This protein binds this small molecule.
Small molecule (SMILES): CC(=O)N[C@H]1[C@H](O[C@H]2[C@H](O)[C@@H](NC(C)=O)CO[C@@H]2CO[C@@H]2O[C@@H](C)[C@@H](O)[C@@H](O)[C@@H]2O)O[C@H](CO)[C@@H](O)[C@@H]1O

Sequence of chain 47.C:
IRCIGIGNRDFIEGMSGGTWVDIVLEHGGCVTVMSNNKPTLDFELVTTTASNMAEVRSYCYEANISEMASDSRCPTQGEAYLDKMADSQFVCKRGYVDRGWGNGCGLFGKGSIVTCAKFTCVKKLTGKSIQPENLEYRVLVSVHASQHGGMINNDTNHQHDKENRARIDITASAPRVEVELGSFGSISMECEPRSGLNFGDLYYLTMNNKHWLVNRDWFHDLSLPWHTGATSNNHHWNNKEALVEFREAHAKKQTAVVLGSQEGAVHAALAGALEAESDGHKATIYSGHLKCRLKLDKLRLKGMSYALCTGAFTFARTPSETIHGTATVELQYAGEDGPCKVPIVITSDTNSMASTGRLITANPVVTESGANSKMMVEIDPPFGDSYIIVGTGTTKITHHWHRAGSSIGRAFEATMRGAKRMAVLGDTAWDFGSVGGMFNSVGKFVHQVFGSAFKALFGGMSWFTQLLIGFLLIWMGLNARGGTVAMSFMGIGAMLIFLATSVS

Binding-site contacts:
Ligand atom C7 contacts residue ASN154 of chain 47.C at 3.7 Å.
Ligand atom O5 contacts residue THR156 of chain 47.C at 3.8 Å.
Ligand atom O5 contacts residue MET151 of chain 47.C at 3.9 Å.
Ligand atom C7 contacts residue GLY150 of chain 47.C at 3.1 Å.
Ligand atom C5 contacts residue THR156 of chain 47.C at 3.8 Å.
Ligand atom O5 contacts residue ASN157 of chain 47.C at 4.2 Å.
Ligand atom C6 contacts residue THR156 of chain 47.C at 3.8 Å.
Ligand atom C4 contacts residue MET151 of chain 47.C at 3.9 Å (hydrophobic).
Ligand atom O6 contacts residue MET151 of chain 47.C at 4.4 Å.
Ligand atom O5 contacts residue ASN154 of chain 47.C at 2.3 Å (h-bond).
Ligand atom C6 contacts residue THR156 of chain 47.C at 3.9 Å.
Ligand atom C1 contacts residue THR156 of chain 47.C at 4.2 Å.
Ligand atom C1 contacts residue MET151 of chain 47.C at 4.2 Å (hydrophobic).
Ligand atom C6 contacts residue ASN157 of chain 47.C at 3.7 Å.
Ligand atom C3 contacts residue MET151 of chain 47.C at 4.1 Å (hydrophobic).
Ligand atom N2 contacts residue GLY150 of chain 47.C at 3.5 Å (h-bond).
Ligand atom O7 contacts residue HIS148 of chain 47.C at 3.6 Å.
Ligand atom C4 contacts residue ASN154 of chain 47.C at 4.2 Å.
Ligand atom C3 contacts residue ASN154 of chain 47.C at 3.8 Å.
Ligand atom C1 contacts residue ASN154 of chain 47.C at 1.4 Å.
Ligand atom C2 contacts residue MET151 of chain 47.C at 4.3 Å (hydrophobic).
Ligand atom C8 contacts residue THR156 of chain 47.C at 4.2 Å.
Ligand atom C8 contacts residue GLY150 of chain 47.C at 3.7 Å.
Ligand atom C5 contacts residue ASN154 of chain 47.C at 3.6 Å.
Ligand atom C5 contacts residue THR156 of chain 47.C at 4.1 Å.
Ligand atom C2 contacts residue ASN154 of chain 47.C at 2.4 Å.
Ligand atom C2 contacts residue GLY150 of chain 47.C at 3.8 Å.
Ligand atom O7 contacts residue ASN154 of chain 47.C at 4.0 Å.
Ligand atom C6 contacts residue ASP161 of chain 47.C at 3.7 Å.
Ligand atom C5 contacts residue MET151 of chain 47.C at 3.8 Å (hydrophobic).
Ligand atom O5 contacts residue THR156 of chain 47.C at 4.1 Å.
Ligand atom C8 contacts residue ASN157 of chain 47.C at 3.3 Å.
Ligand atom C1 contacts residue GLY150 of chain 47.C at 4.0 Å.
Ligand atom N2 contacts residue ASN154 of chain 47.C at 2.9 Å (h-bond).
Ligand atom O7 contacts residue GLY150 of chain 47.C at 2.9 Å (h-bond).